A protein and the small-molecule ligand that binds it are described below.
Small molecule (SMILES): CCC(CC)O[C@@H]1C=C(C(=O)O)C[C@H](N)[C@H]1NC(C)=O

Sequence of chain 1.D:
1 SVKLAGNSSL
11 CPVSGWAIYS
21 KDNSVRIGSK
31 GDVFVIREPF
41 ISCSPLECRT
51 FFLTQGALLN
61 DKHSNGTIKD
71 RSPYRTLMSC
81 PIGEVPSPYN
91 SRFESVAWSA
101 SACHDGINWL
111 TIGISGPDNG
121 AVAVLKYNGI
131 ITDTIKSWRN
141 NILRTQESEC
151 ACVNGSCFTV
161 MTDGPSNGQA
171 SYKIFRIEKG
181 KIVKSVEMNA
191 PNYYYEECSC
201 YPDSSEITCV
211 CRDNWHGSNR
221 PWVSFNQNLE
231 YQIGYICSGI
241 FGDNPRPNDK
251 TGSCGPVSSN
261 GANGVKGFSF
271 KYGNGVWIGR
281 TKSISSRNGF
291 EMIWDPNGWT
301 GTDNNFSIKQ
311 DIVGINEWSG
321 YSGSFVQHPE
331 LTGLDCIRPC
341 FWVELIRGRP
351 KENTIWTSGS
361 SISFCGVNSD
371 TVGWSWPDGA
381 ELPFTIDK

Binding-site contacts:
Ligand atom O1A contacts residue ARG287 of chain 1.D at 2.7 Å (salt-bridge).
Ligand atom C4 contacts residue TYR321 of chain 1.D at 3.5 Å (hydrophobic).
Ligand atom C1 contacts residue ARG37 of chain 1.D at 4.0 Å.
Ligand atom C81 contacts residue ARG144 of chain 1.D at 3.8 Å.
Ligand atom C81 contacts residue SER166 of chain 1.D at 3.8 Å.
Ligand atom C91 contacts residue SER166 of chain 1.D at 3.8 Å.
Ligand atom O1B contacts residue TYR321 of chain 1.D at 3.4 Å (h-bond).
Ligand atom C9 contacts residue ASN214 of chain 1.D at 4.0 Å.
Ligand atom C1 contacts residue ARG287 of chain 1.D at 3.6 Å.
Ligand atom O1A contacts residue TYR321 of chain 1.D at 3.4 Å (h-bond).
Ligand atom N4 contacts residue GLU38 of chain 1.D at 3.4 Å (salt-bridge).
Ligand atom C91 contacts residue ASN214 of chain 1.D at 3.4 Å.
Ligand atom C1 contacts residue TYR321 of chain 1.D at 3.0 Å (hydrophobic).
Ligand atom O1B contacts residue ARG287 of chain 1.D at 2.8 Å (salt-bridge).
Ligand atom C2 contacts residue TYR321 of chain 1.D at 3.0 Å (hydrophobic).
Ligand atom O1B contacts residue ARG37 of chain 1.D at 2.8 Å (salt-bridge).
Ligand atom N4 contacts residue ASP70 of chain 1.D at 3.4 Å (salt-bridge).
Ligand atom C82 contacts residue ARG71 of chain 1.D at 3.9 Å.
Ligand atom C11 contacts residue ARG71 of chain 1.D at 4.0 Å.
Ligand atom C11 contacts residue ILE142 of chain 1.D at 4.0 Å (hydrophobic).
Ligand atom C6 contacts residue TYR321 of chain 1.D at 4.0 Å (hydrophobic).
Ligand atom C6 contacts residue GLU197 of chain 1.D at 3.9 Å.
Ligand atom C8 contacts residue GLU196 of chain 1.D at 4.0 Å.
Ligand atom O10 contacts residue ASP70 of chain 1.D at 3.2 Å.
Ligand atom C82 contacts residue ILE142 of chain 1.D at 3.9 Å (hydrophobic).
Ligand atom C5 contacts residue ASP70 of chain 1.D at 3.9 Å.
Ligand atom C9 contacts residue GLU196 of chain 1.D at 3.5 Å.
Ligand atom O10 contacts residue ARG71 of chain 1.D at 2.8 Å (salt-bridge).
Ligand atom C3 contacts residue ASP70 of chain 1.D at 3.4 Å.
Ligand atom C3 contacts residue TYR321 of chain 1.D at 3.1 Å (hydrophobic).
Ligand atom C10 contacts residue ARG71 of chain 1.D at 3.8 Å.
Ligand atom C11 contacts residue TRP98 of chain 1.D at 3.9 Å (hydrophobic).
Ligand atom C3 contacts residue ARG37 of chain 1.D at 3.9 Å.
Ligand atom C1 contacts residue ARG212 of chain 1.D at 3.8 Å.
Ligand atom C4 contacts residue ASP70 of chain 1.D at 3.8 Å.
Ligand atom C4 contacts residue GLU197 of chain 1.D at 3.8 Å.
Ligand atom O1A contacts residue ARG212 of chain 1.D at 3.0 Å (salt-bridge).
Ligand atom C7 contacts residue TYR321 of chain 1.D at 3.6 Å (hydrophobic).
Ligand atom C3 contacts residue GLU38 of chain 1.D at 3.9 Å.
Ligand atom C82 contacts residue ARG144 of chain 1.D at 4.0 Å.